Sequence of chain 1.A:
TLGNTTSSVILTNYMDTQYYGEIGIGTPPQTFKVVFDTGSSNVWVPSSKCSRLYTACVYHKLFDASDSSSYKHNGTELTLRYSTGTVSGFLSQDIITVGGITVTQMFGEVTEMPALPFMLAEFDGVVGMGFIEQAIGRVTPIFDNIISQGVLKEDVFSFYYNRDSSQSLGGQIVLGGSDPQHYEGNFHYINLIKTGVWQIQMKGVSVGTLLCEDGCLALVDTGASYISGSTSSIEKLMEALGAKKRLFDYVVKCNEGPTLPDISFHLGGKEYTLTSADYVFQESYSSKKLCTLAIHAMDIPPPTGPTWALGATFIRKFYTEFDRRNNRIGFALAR

A small-molecule ligand and the protein it binds are described below.
Small molecule (SMILES): CC(=O)N[C@@H]1[C@@H](O)[C@H](O)[C@@H](CO)O[C@H]1O

Binding-site contacts:
Ligand atom C5 contacts residue ASN75 of chain 1.A at 4.1 Å.
Ligand atom O7 contacts residue HIS74 of chain 1.A at 3.7 Å.
Ligand atom C3 contacts residue ASN75 of chain 1.A at 4.5 Å.
Ligand atom C1 contacts residue ASN75 of chain 1.A at 2.3 Å.
Ligand atom C2 contacts residue ASN75 of chain 1.A at 3.1 Å.
Ligand atom N2 contacts residue ASN75 of chain 1.A at 3.6 Å.
Ligand atom C8 contacts residue HIS74 of chain 1.A at 4.1 Å.
Ligand atom O7 contacts residue ASN75 of chain 1.A at 3.6 Å.
Ligand atom O5 contacts residue ASN75 of chain 1.A at 2.6 Å (h-bond).
Ligand atom C1 contacts residue THR77 of chain 1.A at 3.9 Å.
Ligand atom C7 contacts residue ASN75 of chain 1.A at 3.6 Å.
Ligand atom C8 contacts residue ASN75 of chain 1.A at 3.2 Å.